The protein below binds the small molecule below.
Small molecule (SMILES): COC(=O)Nc1ccc2c(c1)NC(=O)C[C@@H](C)CCC[C@H](NC(=O)/C=C/c1cc(Cl)ccc1-n1cnnn1)c1nc-2c[nH]1

Binding-site contacts:
Ligand atom C14 contacts residue SER188 of chain 1.A at 3.0 Å.
Ligand atom N10 contacts residue EDO1 of chain 1.H at 3.0 Å (h-bond).
Ligand atom O40 contacts residue ILE141 of chain 1.A at 3.3 Å.
Ligand atom C4 contacts residue TRP208 of chain 1.A at 3.4 Å (hydrophobic).
Ligand atom C32 contacts residue EDO1 of chain 1.Q at 3.4 Å.
Ligand atom C15 contacts residue SER188 of chain 1.A at 2.8 Å.
Ligand atom O16 contacts residue GLY186 of chain 1.A at 2.7 Å (h-bond).
Ligand atom N11 contacts residue LYS185 of chain 1.A at 3.4 Å.
Ligand atom N31 contacts residue LEU28 of chain 1.A at 2.9 Å (h-bond).
Ligand atom C14 contacts residue CYS184 of chain 1.A at 3.2 Å (hydrophobic).
Ligand atom CL1 contacts residue TRP208 of chain 1.A at 3.4 Å.
Ligand atom N12 contacts residue CYS212 of chain 1.A at 3.1 Å (h-bond).
Ligand atom O39 contacts residue ARG26 of chain 1.A at 3.5 Å.
Ligand atom C9 contacts residue GLY211 of chain 1.A at 3.0 Å.
Ligand atom C2 contacts residue ALA183 of chain 1.A at 3.4 Å (hydrophobic).
Ligand atom C25 contacts residue ARG26 of chain 1.A at 3.1 Å.
Ligand atom C2 contacts residue GLY211 of chain 1.A at 3.3 Å.
Ligand atom C29 contacts residue GLY186 of chain 1.A at 3.5 Å.
Ligand atom N30 contacts residue GLY186 of chain 1.A at 3.1 Å (h-bond).
Ligand atom N8 contacts residue GLY211 of chain 1.A at 3.5 Å (h-bond).
Ligand atom C3 contacts residue ASP182 of chain 1.A at 3.5 Å.
Ligand atom C43 contacts residue HIS44 of chain 1.A at 3.4 Å.
Ligand atom O16 contacts residue LYS185 of chain 1.A at 3.5 Å.
Ligand atom N37 contacts residue HIS27 of chain 1.A at 2.9 Å (h-bond).
Ligand atom O16 contacts residue SER188 of chain 1.A at 3.0 Å (h-bond).
Ligand atom N12 contacts residue LYS185 of chain 1.A at 3.4 Å (salt-bridge).
Ligand atom N11 contacts residue CYS212 of chain 1.A at 3.3 Å (h-bond).
Ligand atom C9 contacts residue EDO1 of chain 1.H at 3.4 Å.
Ligand atom C38 contacts residue ILE141 of chain 1.A at 3.3 Å (hydrophobic).
Ligand atom N8 contacts residue CYS212 of chain 1.A at 3.5 Å (h-bond).
Ligand atom O16 contacts residue CYS184 of chain 1.A at 3.4 Å (h-bond).
Ligand atom N37 contacts residue ILE141 of chain 1.A at 3.5 Å.
Ligand atom O16 contacts residue ASP187 of chain 1.A at 3.2 Å (salt-bridge).
Ligand atom C9 contacts residue GLY209 of chain 1.A at 3.3 Å.
Ligand atom N27 contacts residue EDO1 of chain 1.E at 2.9 Å (h-bond).
Ligand atom C25 contacts residue HIS27 of chain 1.A at 3.1 Å.
Ligand atom C24 contacts residue ARG26 of chain 1.A at 3.5 Å.
Ligand atom C24 contacts residue HIS27 of chain 1.A at 3.5 Å.
Ligand atom C23 contacts residue ILE141 of chain 1.A at 3.5 Å (hydrophobic).
Ligand atom N17 contacts residue SER188 of chain 1.A at 3.1 Å (h-bond).

Sequence of chain 1.A:
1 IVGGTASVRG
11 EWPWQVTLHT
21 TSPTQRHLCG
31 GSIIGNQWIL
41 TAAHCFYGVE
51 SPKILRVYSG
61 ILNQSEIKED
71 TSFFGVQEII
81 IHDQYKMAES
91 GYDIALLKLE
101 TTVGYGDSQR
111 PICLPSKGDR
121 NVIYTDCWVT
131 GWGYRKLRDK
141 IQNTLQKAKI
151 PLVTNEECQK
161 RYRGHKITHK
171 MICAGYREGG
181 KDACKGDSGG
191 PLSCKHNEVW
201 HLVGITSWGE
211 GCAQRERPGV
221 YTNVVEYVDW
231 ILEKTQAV